Sequence of chain 1.A:
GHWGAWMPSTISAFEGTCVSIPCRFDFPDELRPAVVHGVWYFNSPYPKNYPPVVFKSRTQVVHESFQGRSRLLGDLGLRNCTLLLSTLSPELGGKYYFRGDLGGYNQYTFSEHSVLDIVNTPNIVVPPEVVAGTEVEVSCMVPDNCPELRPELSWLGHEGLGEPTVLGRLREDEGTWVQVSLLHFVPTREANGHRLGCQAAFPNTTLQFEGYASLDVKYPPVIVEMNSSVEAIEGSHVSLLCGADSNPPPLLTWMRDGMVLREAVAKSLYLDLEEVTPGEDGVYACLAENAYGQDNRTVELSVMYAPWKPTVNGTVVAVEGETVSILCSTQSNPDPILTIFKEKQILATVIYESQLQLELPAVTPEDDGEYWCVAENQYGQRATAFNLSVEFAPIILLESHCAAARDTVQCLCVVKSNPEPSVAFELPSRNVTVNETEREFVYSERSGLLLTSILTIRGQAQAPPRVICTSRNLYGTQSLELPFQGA

A protein and the small-molecule ligand that binds it are described below.
Small molecule (SMILES): CC(=O)N[C@@H]1[C@@H](O)[C@H](O)[C@@H](CO)O[C@H]1O

Binding-site contacts:
Ligand atom C7 contacts residue ASN206 of chain 1.A at 3.3 Å.
Ligand atom C4 contacts residue ASN206 of chain 1.A at 4.1 Å.
Ligand atom O7 contacts residue PRO205 of chain 1.A at 3.1 Å.
Ligand atom C1 contacts residue ASN206 of chain 1.A at 1.4 Å.
Ligand atom O5 contacts residue ASN206 of chain 1.A at 2.2 Å (h-bond).
Ligand atom N2 contacts residue ASN206 of chain 1.A at 3.2 Å (h-bond).
Ligand atom C5 contacts residue ASN206 of chain 1.A at 3.6 Å.
Ligand atom C2 contacts residue ASN206 of chain 1.A at 2.5 Å.
Ligand atom C3 contacts residue ASN206 of chain 1.A at 3.8 Å.
Ligand atom O7 contacts residue ASN206 of chain 1.A at 2.9 Å (h-bond).
Ligand atom C7 contacts residue PRO205 of chain 1.A at 4.1 Å (hydrophobic).